Binding-site contacts:
Ligand atom C3A contacts residue LEU99 of chain 2.B at 3.6 Å (hydrophobic).
Ligand atom N1T contacts residue TYR12 of chain 2.B at 2.8 Å (h-bond).
Ligand atom O4M contacts residue TYR12 of chain 2.B at 3.8 Å.
Ligand atom C4M contacts residue GLY227 of chain 2.B at 4.0 Å.
Ligand atom O4M contacts residue GLY227 of chain 2.B at 4.0 Å.
Ligand atom C4M contacts residue ASN14 of chain 2.B at 4.1 Å.
Ligand atom O6M contacts residue LEU99 of chain 2.B at 3.2 Å (h-bond).
Ligand atom C4M contacts residue ASP208 of chain 2.B at 3.4 Å.
Ligand atom C6M contacts residue TYR100 of chain 2.B at 3.8 Å (hydrophobic).
Ligand atom O4M contacts residue ARG228 of chain 2.B at 3.2 Å.
Ligand atom O5M contacts residue TYR100 of chain 2.B at 4.1 Å.
Ligand atom C6M contacts residue ALA207 of chain 2.B at 3.7 Å (hydrophobic).
Ligand atom O3M contacts residue GLY227 of chain 2.B at 3.7 Å.
Ligand atom C6M contacts residue TYR12 of chain 2.B at 3.6 Å (hydrophobic).
Ligand atom C6P contacts residue LEU99 of chain 2.B at 4.2 Å (hydrophobic).
Ligand atom C4M contacts residue ARG228 of chain 2.B at 3.7 Å.
Ligand atom C5P contacts residue LEU99 of chain 2.B at 4.1 Å (hydrophobic).
Ligand atom O6M contacts residue GLY98 of chain 2.B at 3.4 Å.
Ligand atom O6M contacts residue TYR100 of chain 2.B at 3.0 Å (h-bond).
Ligand atom O2M contacts residue GLY227 of chain 2.B at 4.2 Å.
Ligand atom C1 contacts residue LEU99 of chain 2.B at 3.8 Å (hydrophobic).
Ligand atom O4M contacts residue ASP208 of chain 2.B at 2.6 Å (salt-bridge).
Ligand atom O4M contacts residue ASN14 of chain 2.B at 3.0 Å (h-bond).
Ligand atom C1M contacts residue LEU99 of chain 2.B at 3.7 Å (hydrophobic).
Ligand atom C5T contacts residue TYR12 of chain 2.B at 3.9 Å (hydrophobic).
Ligand atom O5M contacts residue GLY98 of chain 2.B at 4.2 Å.
Ligand atom C5M contacts residue TYR12 of chain 2.B at 3.8 Å (hydrophobic).
Ligand atom O6M contacts residue ASP208 of chain 2.B at 2.8 Å (salt-bridge).
Ligand atom C6M contacts residue LEU99 of chain 2.B at 4.2 Å (hydrophobic).
Ligand atom O6M contacts residue ALA207 of chain 2.B at 3.5 Å.
Ligand atom C4A contacts residue LEU99 of chain 2.B at 3.8 Å (hydrophobic).
Ligand atom O2M contacts residue LEU99 of chain 2.B at 3.5 Å (h-bond).
Ligand atom C5M contacts residue ASP208 of chain 2.B at 4.1 Å.
Ligand atom O3M contacts residue ARG228 of chain 2.B at 2.9 Å (salt-bridge).
Ligand atom C6M contacts residue ASP208 of chain 2.B at 3.4 Å.
Ligand atom C3M contacts residue ARG228 of chain 2.B at 3.9 Å.
Ligand atom C22 contacts residue TYR12 of chain 2.B at 3.8 Å (hydrophobic).
Ligand atom O5M contacts residue LEU99 of chain 2.B at 3.1 Å (h-bond).
Ligand atom N2T contacts residue TYR12 of chain 2.B at 3.5 Å (h-bond).
Ligand atom O2M contacts residue GLY98 of chain 2.B at 3.5 Å.

Sequence of chain 2.B:
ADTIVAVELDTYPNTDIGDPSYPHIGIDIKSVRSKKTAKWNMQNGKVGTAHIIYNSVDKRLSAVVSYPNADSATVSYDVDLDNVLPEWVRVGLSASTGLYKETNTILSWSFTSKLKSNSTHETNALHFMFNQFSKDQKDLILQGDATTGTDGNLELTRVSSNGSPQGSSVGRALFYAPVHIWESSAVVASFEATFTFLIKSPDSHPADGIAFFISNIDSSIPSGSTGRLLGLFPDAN

This small molecule binds to this protein.
Small molecule (SMILES): CCN(CC)c1ccc2c(c1)Oc1cc(N(CC)CC)ccc1C2c1ccccc1C(=O)OCCOCCOCCOCCn1cc(CO[C@H]2O[C@H](CO)[C@@H](O)[C@H](O)[C@@H]2O)nn1